Sequence of chain 9.D:
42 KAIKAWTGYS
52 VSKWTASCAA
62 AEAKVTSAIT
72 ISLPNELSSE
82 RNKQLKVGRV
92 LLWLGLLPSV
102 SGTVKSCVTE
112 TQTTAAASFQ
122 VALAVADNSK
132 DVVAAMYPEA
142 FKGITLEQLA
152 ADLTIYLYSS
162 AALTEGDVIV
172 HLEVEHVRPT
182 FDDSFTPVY

A small-molecule ligand and the protein it binds are described below.
Small molecule (SMILES): Nc1ncnc2c1ncn2[C@@H]1O[C@H](COO[C@@H]2C[C@@H](CO[P](=O)(O)O[C@H]3[C@@H](O)[C@H](n4cnc5c(N)ncnc54)O[C@@H]3COP(=O)=O)O[C@H]2n2ccc(=O)[nH]c2=O)[C@@H](OOP(O)OC[C@H]2O[C@@H](n3ccc(=O)[nH]c3=O)[C@H](O)[C@@H]2O)[C@H]1O.Op1oo1

Sequence of chain 9.E:
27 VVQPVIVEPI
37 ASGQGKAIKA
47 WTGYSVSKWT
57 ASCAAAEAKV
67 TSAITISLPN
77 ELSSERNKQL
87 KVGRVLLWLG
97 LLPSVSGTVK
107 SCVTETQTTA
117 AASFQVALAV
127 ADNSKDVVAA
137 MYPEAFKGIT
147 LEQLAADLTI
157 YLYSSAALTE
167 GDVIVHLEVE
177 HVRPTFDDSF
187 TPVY

Binding-site contacts:
Ligand atom OP2 contacts residue VAL178 of chain 9.E at 4.5 Å.
Ligand atom OP2 contacts residue GLY49 of chain 9.E at 4.2 Å.
Ligand atom O4' contacts residue LYS143 of chain 9.D at 4.1 Å.
Ligand atom N1 contacts residue TRP47 of chain 9.D at 4.3 Å.
Ligand atom N7 contacts residue TRP47 of chain 9.D at 3.7 Å.
Ligand atom C8 contacts residue TRP47 of chain 9.D at 3.8 Å (hydrophobic).
Ligand atom C5 contacts residue TRP47 of chain 9.D at 3.8 Å (hydrophobic).
Ligand atom N9 contacts residue TRP47 of chain 9.D at 3.9 Å.
Ligand atom C1' contacts residue TRP47 of chain 9.D at 4.3 Å (hydrophobic).
Ligand atom N6 contacts residue TYR50 of chain 9.D at 4.2 Å.
Ligand atom O4' contacts residue TRP47 of chain 9.D at 4.1 Å.
Ligand atom C4 contacts residue TRP47 of chain 9.D at 3.9 Å (hydrophobic).
Ligand atom C2 contacts residue TRP47 of chain 9.D at 4.2 Å (hydrophobic).
Ligand atom N1 contacts residue THR48 of chain 9.D at 4.0 Å.
Ligand atom C6 contacts residue TRP47 of chain 9.D at 3.9 Å (hydrophobic).
Ligand atom N6 contacts residue TRP47 of chain 9.D at 3.8 Å.
Ligand atom C6 contacts residue THR48 of chain 9.D at 4.2 Å.
Ligand atom C5' contacts residue VAL178 of chain 9.E at 4.5 Å (hydrophobic).
Ligand atom N3 contacts residue TRP47 of chain 9.D at 4.1 Å.
Ligand atom N6 contacts residue THR48 of chain 9.D at 3.3 Å (h-bond).